Sequence of chain 1.A:
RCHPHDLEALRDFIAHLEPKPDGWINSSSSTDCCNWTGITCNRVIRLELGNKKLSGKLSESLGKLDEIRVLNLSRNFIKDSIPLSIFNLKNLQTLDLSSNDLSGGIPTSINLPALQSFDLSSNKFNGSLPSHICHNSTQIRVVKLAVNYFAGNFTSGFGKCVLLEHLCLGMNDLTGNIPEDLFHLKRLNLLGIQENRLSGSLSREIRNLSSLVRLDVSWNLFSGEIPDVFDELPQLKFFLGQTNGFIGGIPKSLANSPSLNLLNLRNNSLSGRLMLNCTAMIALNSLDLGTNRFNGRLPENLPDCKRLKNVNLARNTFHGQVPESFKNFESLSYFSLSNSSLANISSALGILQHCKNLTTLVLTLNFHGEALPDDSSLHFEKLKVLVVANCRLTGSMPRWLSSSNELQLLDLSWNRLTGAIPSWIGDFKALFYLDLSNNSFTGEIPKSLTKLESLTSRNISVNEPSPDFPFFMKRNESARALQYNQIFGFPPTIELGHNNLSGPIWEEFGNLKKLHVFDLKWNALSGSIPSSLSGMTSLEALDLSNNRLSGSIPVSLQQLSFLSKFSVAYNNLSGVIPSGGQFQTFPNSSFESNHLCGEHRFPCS

Binding-site contacts:
Ligand atom C3 contacts residue ASN350 of chain 1.A at 3.7 Å.
Ligand atom C5 contacts residue ASN350 of chain 1.A at 3.6 Å.
Ligand atom O7 contacts residue TYS3 of chain 1.C at 3.9 Å.
Ligand atom C1 contacts residue ASN350 of chain 1.A at 1.4 Å.
Ligand atom N2 contacts residue ASN350 of chain 1.A at 2.8 Å (h-bond).
Ligand atom C7 contacts residue TYS3 of chain 1.C at 4.2 Å.
Ligand atom O7 contacts residue ASN350 of chain 1.A at 2.8 Å (h-bond).
Ligand atom C2 contacts residue ASN350 of chain 1.A at 2.4 Å.
Ligand atom N2 contacts residue TYS1 of chain 1.C at 4.0 Å.
Ligand atom C4 contacts residue ASN350 of chain 1.A at 4.2 Å.
Ligand atom O6 contacts residue SO41 of chain 1.M at 3.5 Å (h-bond).
Ligand atom C4 contacts residue SO41 of chain 1.M at 4.3 Å.
Ligand atom C6 contacts residue ASN350 of chain 1.A at 4.4 Å.
Ligand atom C8 contacts residue TYS3 of chain 1.C at 3.5 Å.
Ligand atom C7 contacts residue LEU376 of chain 1.A at 4.1 Å (hydrophobic).
Ligand atom C7 contacts residue ARG326 of chain 1.A at 4.0 Å.
Ligand atom O5 contacts residue ASN350 of chain 1.A at 2.4 Å (h-bond).
Ligand atom C3 contacts residue ARG326 of chain 1.A at 4.5 Å.
Ligand atom C1 contacts residue ARG326 of chain 1.A at 4.5 Å.
Ligand atom C7 contacts residue TYS1 of chain 1.C at 4.4 Å.
Ligand atom O7 contacts residue ARG326 of chain 1.A at 3.5 Å (salt-bridge).
Ligand atom O5 contacts residue ARG326 of chain 1.A at 4.1 Å.
Ligand atom C8 contacts residue TYS1 of chain 1.C at 3.6 Å.
Ligand atom O3 contacts residue ARG326 of chain 1.A at 3.6 Å.
Ligand atom C7 contacts residue ASN350 of chain 1.A at 3.0 Å.
Ligand atom C8 contacts residue LEU376 of chain 1.A at 3.8 Å (hydrophobic).
Ligand atom C8 contacts residue ASN350 of chain 1.A at 4.2 Å.
Ligand atom C2 contacts residue ARG326 of chain 1.A at 3.9 Å.
Ligand atom N2 contacts residue LEU376 of chain 1.A at 4.2 Å.
Ligand atom N2 contacts residue ARG326 of chain 1.A at 4.4 Å.

This protein binds this small molecule.
Small molecule (SMILES): CC(=O)N[C@@H]1[C@@H](O)[C@H](O)[C@@H](CO)O[C@H]1O

Sequence of chain 1.C:
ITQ